This small molecule binds to this protein.
Small molecule (SMILES): CCC(=O)N(C)CCOc1ccccc1Oc1cccn2cc(C#N)cc12

Binding-site contacts:
Ligand atom C3 contacts residue LYS105 of chain 1.A at 3.7 Å.
Ligand atom C17 contacts residue TYR190 of chain 1.A at 3.7 Å (hydrophobic).
Ligand atom C11 contacts residue VAL108 of chain 1.A at 3.7 Å (hydrophobic).
Ligand atom C19 contacts residue TYR190 of chain 1.A at 3.6 Å (hydrophobic).
Ligand atom N3 contacts residue VAL110 of chain 1.A at 3.6 Å.
Ligand atom C10 contacts residue VAL191 of chain 1.A at 3.8 Å (hydrophobic).
Ligand atom C4 contacts residue LYS104 of chain 1.A at 3.5 Å.
Ligand atom C1 contacts residue TYR320 of chain 1.A at 3.6 Å (hydrophobic).
Ligand atom O2 contacts residue LEU102 of chain 1.A at 3.7 Å.
Ligand atom C15 contacts residue LEU102 of chain 1.A at 3.7 Å (hydrophobic).
Ligand atom C20 contacts residue TYR190 of chain 1.A at 3.7 Å (hydrophobic).
Ligand atom C6 contacts residue VAL108 of chain 1.A at 3.8 Å (hydrophobic).
Ligand atom O3 contacts residue VAL108 of chain 1.A at 3.5 Å.
Ligand atom C4 contacts residue LYS105 of chain 1.A at 3.0 Å.
Ligand atom C9 contacts residue GLY192 of chain 1.A at 3.7 Å.
Ligand atom C10 contacts residue TYR190 of chain 1.A at 3.1 Å (hydrophobic).
Ligand atom C21 contacts residue TRP231 of chain 1.A at 3.6 Å (hydrophobic).
Ligand atom O1 contacts residue HIS237 of chain 1.A at 3.4 Å (h-bond).
Ligand atom C18 contacts residue TYR190 of chain 1.A at 3.7 Å (hydrophobic).
Ligand atom C3 contacts residue PRO238 of chain 1.A at 3.2 Å (hydrophobic).
Ligand atom C10 contacts residue VAL181 of chain 1.A at 3.6 Å (hydrophobic).
Ligand atom C10 contacts residue TYR183 of chain 1.A at 3.6 Å (hydrophobic).
Ligand atom C8 contacts residue TYR183 of chain 1.A at 3.8 Å (hydrophobic).
Ligand atom C10 contacts residue GLY192 of chain 1.A at 3.3 Å.
Ligand atom C19 contacts residue LEU236 of chain 1.A at 3.7 Å (hydrophobic).
Ligand atom O2 contacts residue LYS103 of chain 1.A at 3.7 Å.
Ligand atom N2 contacts residue TYR190 of chain 1.A at 3.1 Å.
Ligand atom C20 contacts residue PHE229 of chain 1.A at 3.7 Å (hydrophobic).
Ligand atom C14 contacts residue LEU102 of chain 1.A at 3.5 Å (hydrophobic).
Ligand atom N3 contacts residue PHE229 of chain 1.A at 3.2 Å.
Ligand atom C6 contacts residue LYS103 of chain 1.A at 3.4 Å.
Ligand atom C15 contacts residue TYR183 of chain 1.A at 3.7 Å (hydrophobic).
Ligand atom C21 contacts residue TYR190 of chain 1.A at 3.2 Å (hydrophobic).
Ligand atom N1 contacts residue TYR320 of chain 1.A at 3.7 Å.
Ligand atom C9 contacts residue TYR183 of chain 1.A at 3.6 Å (hydrophobic).
Ligand atom C11 contacts residue TYR190 of chain 1.A at 3.4 Å (hydrophobic).
Ligand atom C9 contacts residue VAL181 of chain 1.A at 3.6 Å (hydrophobic).
Ligand atom C4 contacts residue PRO238 of chain 1.A at 3.4 Å (hydrophobic).
Ligand atom C12 contacts residue VAL108 of chain 1.A at 3.7 Å (hydrophobic).
Ligand atom C16 contacts residue TYR190 of chain 1.A at 3.3 Å (hydrophobic).

Sequence of chain 1.A:
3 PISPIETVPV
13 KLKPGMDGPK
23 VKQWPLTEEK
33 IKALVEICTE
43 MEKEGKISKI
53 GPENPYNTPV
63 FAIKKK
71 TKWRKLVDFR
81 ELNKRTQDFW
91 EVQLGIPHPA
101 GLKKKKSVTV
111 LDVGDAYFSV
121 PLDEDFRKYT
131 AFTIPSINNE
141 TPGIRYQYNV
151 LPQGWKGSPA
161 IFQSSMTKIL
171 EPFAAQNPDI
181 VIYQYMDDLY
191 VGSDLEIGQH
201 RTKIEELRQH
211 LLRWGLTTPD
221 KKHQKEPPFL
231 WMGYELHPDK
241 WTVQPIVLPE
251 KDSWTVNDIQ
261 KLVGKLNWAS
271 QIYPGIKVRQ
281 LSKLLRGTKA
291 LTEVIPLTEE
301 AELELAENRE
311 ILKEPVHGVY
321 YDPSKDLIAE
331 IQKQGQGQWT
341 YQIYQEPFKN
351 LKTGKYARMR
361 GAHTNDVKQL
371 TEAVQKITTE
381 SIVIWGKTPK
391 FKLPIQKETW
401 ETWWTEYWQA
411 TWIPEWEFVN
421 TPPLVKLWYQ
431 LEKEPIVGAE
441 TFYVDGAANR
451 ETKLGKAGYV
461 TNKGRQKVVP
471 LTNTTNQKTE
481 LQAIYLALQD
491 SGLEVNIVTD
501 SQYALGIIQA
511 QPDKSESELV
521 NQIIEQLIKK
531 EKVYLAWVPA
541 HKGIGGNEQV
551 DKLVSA